The protein below binds the small molecule below.
Small molecule (SMILES): CC(=O)N[C@H]1[C@H](O[C@H]2[C@H](O)[C@@H](NC(C)=O)CO[C@@H]2CO)O[C@H](CO)[C@@H](O)[C@@H]1O

Sequence of chain 1.B:
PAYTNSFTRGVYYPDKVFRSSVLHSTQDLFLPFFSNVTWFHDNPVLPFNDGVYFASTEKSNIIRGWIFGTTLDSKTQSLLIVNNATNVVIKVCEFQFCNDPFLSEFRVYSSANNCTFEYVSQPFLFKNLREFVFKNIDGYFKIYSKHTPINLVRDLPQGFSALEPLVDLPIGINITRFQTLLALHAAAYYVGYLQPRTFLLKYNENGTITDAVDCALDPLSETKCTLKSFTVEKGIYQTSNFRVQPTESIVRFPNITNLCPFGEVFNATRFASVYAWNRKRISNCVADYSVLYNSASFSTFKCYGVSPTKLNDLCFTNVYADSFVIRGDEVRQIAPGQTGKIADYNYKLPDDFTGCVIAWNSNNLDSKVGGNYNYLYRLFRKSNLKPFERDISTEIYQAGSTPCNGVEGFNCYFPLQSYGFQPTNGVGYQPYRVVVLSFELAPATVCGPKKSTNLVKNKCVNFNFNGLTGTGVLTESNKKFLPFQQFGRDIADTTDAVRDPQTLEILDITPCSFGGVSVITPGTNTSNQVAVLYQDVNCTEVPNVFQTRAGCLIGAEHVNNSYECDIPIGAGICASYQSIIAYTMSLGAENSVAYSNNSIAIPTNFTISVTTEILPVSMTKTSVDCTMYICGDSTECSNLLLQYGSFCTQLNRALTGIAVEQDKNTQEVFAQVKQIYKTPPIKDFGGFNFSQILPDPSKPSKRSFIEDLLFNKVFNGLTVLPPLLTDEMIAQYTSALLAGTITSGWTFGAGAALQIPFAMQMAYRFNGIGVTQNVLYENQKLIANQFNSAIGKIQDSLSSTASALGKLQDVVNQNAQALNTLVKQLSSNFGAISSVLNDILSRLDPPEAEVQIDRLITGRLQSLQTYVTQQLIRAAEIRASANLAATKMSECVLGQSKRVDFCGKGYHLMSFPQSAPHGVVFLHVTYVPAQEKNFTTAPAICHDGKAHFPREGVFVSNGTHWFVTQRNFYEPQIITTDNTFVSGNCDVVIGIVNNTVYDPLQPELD

Binding-site contacts:
Ligand atom C5 contacts residue GLN901 of chain 1.B at 4.3 Å.
Ligand atom C1 contacts residue LEU897 of chain 1.B at 4.2 Å (hydrophobic).
Ligand atom C6 contacts residue GLN901 of chain 1.B at 4.2 Å.
Ligand atom C3 contacts residue ASN692 of chain 1.B at 3.8 Å.
Ligand atom C8 contacts residue LEU897 of chain 1.B at 4.4 Å (hydrophobic).
Ligand atom C3 contacts residue LEU897 of chain 1.B at 4.2 Å (hydrophobic).
Ligand atom O5 contacts residue ASN692 of chain 1.B at 2.4 Å (h-bond).
Ligand atom O6 contacts residue GLN901 of chain 1.B at 3.8 Å.
Ligand atom C7 contacts residue ASN692 of chain 1.B at 3.1 Å.
Ligand atom C7 contacts residue LEU897 of chain 1.B at 4.0 Å (hydrophobic).
Ligand atom C1 contacts residue GLN1046 of chain 1.B at 4.3 Å.
Ligand atom O7 contacts residue GLN1046 of chain 1.B at 2.9 Å (h-bond).
Ligand atom C5 contacts residue LEU897 of chain 1.B at 4.0 Å (hydrophobic).
Ligand atom O6 contacts residue THR694 of chain 1.B at 4.3 Å.
Ligand atom C4 contacts residue LEU897 of chain 1.B at 4.5 Å (hydrophobic).
Ligand atom C4 contacts residue ASN692 of chain 1.B at 4.2 Å.
Ligand atom C2 contacts residue ASN692 of chain 1.B at 2.4 Å.
Ligand atom O5 contacts residue GLN1046 of chain 1.B at 4.1 Å.
Ligand atom C1 contacts residue ASN692 of chain 1.B at 1.4 Å.
Ligand atom O7 contacts residue LEU897 of chain 1.B at 3.5 Å.
Ligand atom C7 contacts residue GLN1046 of chain 1.B at 4.0 Å.
Ligand atom C6 contacts residue LEU897 of chain 1.B at 4.5 Å (hydrophobic).
Ligand atom O4 contacts residue LEU897 of chain 1.B at 3.9 Å.
Ligand atom C8 contacts residue ASN692 of chain 1.B at 4.3 Å.
Ligand atom O7 contacts residue ASN692 of chain 1.B at 2.9 Å (h-bond).
Ligand atom N2 contacts residue ASN692 of chain 1.B at 2.9 Å (h-bond).
Ligand atom C5 contacts residue ASN692 of chain 1.B at 3.6 Å.